Sequence of chain 1.B:
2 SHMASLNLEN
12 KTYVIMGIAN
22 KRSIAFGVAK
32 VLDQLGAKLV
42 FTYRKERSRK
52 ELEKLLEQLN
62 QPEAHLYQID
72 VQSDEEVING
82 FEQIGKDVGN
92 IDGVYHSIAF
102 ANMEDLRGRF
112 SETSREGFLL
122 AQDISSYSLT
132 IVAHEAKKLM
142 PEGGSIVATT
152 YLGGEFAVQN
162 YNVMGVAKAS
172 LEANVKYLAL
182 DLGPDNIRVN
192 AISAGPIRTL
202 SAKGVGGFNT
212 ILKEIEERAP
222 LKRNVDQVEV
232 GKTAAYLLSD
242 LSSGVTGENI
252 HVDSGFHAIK

A small-molecule ligand and the protein it binds are described below.
Small molecule (SMILES): C=C(CC/C=C/C=C/C[C@H](C)CC(=O)C[C@@H](O)CNC(=O)[C@H](C)[C@@H](C)OC(N)=O)C[C@@H](C)C/C(C)=C/C(=O)O

Binding-site contacts:
Ligand atom O29 contacts residue NDP1 of chain 1.K at 3.5 Å.
Ligand atom O17 contacts residue ALA102 of chain 1.B at 2.8 Å (h-bond).
Ligand atom N28 contacts residue ALA100 of chain 1.B at 3.0 Å (h-bond).
Ligand atom C27 contacts residue PHE101 of chain 1.B at 3.9 Å (hydrophobic).
Ligand atom C37 contacts residue NDP1 of chain 1.K at 3.2 Å.
Ligand atom C13 contacts residue ALA102 of chain 1.B at 3.7 Å (hydrophobic).
Ligand atom C01 contacts residue VAL159 of chain 1.B at 3.8 Å (hydrophobic).
Ligand atom O17 contacts residue PHE101 of chain 1.B at 3.5 Å.
Ligand atom N28 contacts residue SER202 of chain 1.B at 2.4 Å (h-bond).
Ligand atom O26 contacts residue SER202 of chain 1.B at 2.9 Å (h-bond).
Ligand atom C16 contacts residue PHE101 of chain 1.B at 3.6 Å (hydrophobic).
Ligand atom O14 contacts residue PHE101 of chain 1.B at 3.6 Å.
Ligand atom O39 contacts residue NDP1 of chain 1.K at 2.4 Å (h-bond).
Ligand atom C25 contacts residue LEU201 of chain 1.B at 3.8 Å (hydrophobic).
Ligand atom C27 contacts residue SER202 of chain 1.B at 3.0 Å.
Ligand atom O21 contacts residue PHE101 of chain 1.B at 3.6 Å.
Ligand atom C36 contacts residue NDP1 of chain 1.K at 3.4 Å.
Ligand atom C25 contacts residue NDP1 of chain 1.K at 3.8 Å.
Ligand atom C32 contacts residue TYR152 of chain 1.B at 3.6 Å (hydrophobic).
Ligand atom O38 contacts residue NDP1 of chain 1.K at 2.9 Å.
Ligand atom O29 contacts residue PHE101 of chain 1.B at 3.6 Å.
Ligand atom O29 contacts residue ARG45 of chain 1.B at 3.9 Å.
Ligand atom O14 contacts residue ALA102 of chain 1.B at 3.0 Å (h-bond).
Ligand atom C37 contacts residue TYR162 of chain 1.B at 3.5 Å (hydrophobic).
Ligand atom C06 contacts residue LEU107 of chain 1.B at 3.8 Å (hydrophobic).
Ligand atom C08 contacts residue TYR162 of chain 1.B at 3.8 Å (hydrophobic).
Ligand atom C36 contacts residue TYR162 of chain 1.B at 3.5 Å (hydrophobic).
Ligand atom O17 contacts residue MET104 of chain 1.B at 3.7 Å.
Ligand atom C11 contacts residue ALA100 of chain 1.B at 3.6 Å (hydrophobic).
Ligand atom C33 contacts residue NDP1 of chain 1.K at 3.6 Å.
Ligand atom O39 contacts residue TYR162 of chain 1.B at 2.5 Å (h-bond).
Ligand atom C30 contacts residue TYR162 of chain 1.B at 3.2 Å (hydrophobic).
Ligand atom C34 contacts residue NDP1 of chain 1.K at 3.4 Å.
Ligand atom C05 contacts residue VAL206 of chain 1.B at 3.9 Å (hydrophobic).
Ligand atom C16 contacts residue ALA102 of chain 1.B at 3.9 Å (hydrophobic).
Ligand atom C01 contacts residue TYR162 of chain 1.B at 3.8 Å (hydrophobic).
Ligand atom C02 contacts residue TYR162 of chain 1.B at 3.7 Å (hydrophobic).
Ligand atom C01 contacts residue GLN160 of chain 1.B at 3.6 Å.
Ligand atom C11 contacts residue PHE101 of chain 1.B at 3.7 Å (hydrophobic).
Ligand atom C35 contacts residue NDP1 of chain 1.K at 3.3 Å.